A small-molecule ligand and the protein it binds are described below.
Small molecule (SMILES): OC[C@H]1O[C@@H](O)[C@H](O)[C@@H](O)[C@@H]1O

Sequence of chain 1.A:
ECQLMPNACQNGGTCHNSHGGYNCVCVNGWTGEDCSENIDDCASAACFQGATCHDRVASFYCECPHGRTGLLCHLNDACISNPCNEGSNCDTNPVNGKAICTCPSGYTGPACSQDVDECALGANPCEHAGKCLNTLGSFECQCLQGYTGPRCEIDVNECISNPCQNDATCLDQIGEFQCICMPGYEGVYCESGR

Binding-site contacts:
Ligand atom C3 contacts residue SER143 of chain 1.A at 3.8 Å.
Ligand atom C1 contacts residue SER143 of chain 1.A at 1.4 Å.
Ligand atom C1 contacts residue GLY142 of chain 1.A at 4.2 Å.
Ligand atom C5 contacts residue SER143 of chain 1.A at 3.7 Å.
Ligand atom C4 contacts residue SER143 of chain 1.A at 4.2 Å.
Ligand atom C1 contacts residue PHE144 of chain 1.A at 3.7 Å (hydrophobic).
Ligand atom C2 contacts residue PHE144 of chain 1.A at 4.3 Å (hydrophobic).
Ligand atom C2 contacts residue SER143 of chain 1.A at 2.5 Å.
Ligand atom O5 contacts residue PHE144 of chain 1.A at 3.9 Å.
Ligand atom O2 contacts residue SER143 of chain 1.A at 2.9 Å (h-bond).
Ligand atom O5 contacts residue GLY142 of chain 1.A at 4.4 Å.
Ligand atom C6 contacts residue PHE144 of chain 1.A at 4.5 Å (hydrophobic).
Ligand atom O5 contacts residue SER143 of chain 1.A at 2.4 Å (h-bond).